The small molecule below binds the protein below.
Small molecule (SMILES): CC(=O)N[C@@H]1[C@@H](O)[C@H](O)[C@@H](CO)O[C@H]1O

Binding-site contacts:
Ligand atom C2 contacts residue SER61 of chain 1.A at 4.4 Å.
Ligand atom O5 contacts residue SER61 of chain 1.A at 3.5 Å (h-bond).
Ligand atom C5 contacts residue SER61 of chain 1.A at 3.7 Å.
Ligand atom C5 contacts residue ASN59 of chain 1.A at 3.8 Å.
Ligand atom O7 contacts residue ASN59 of chain 1.A at 3.6 Å (h-bond).
Ligand atom C3 contacts residue ASN59 of chain 1.A at 3.9 Å.
Ligand atom C4 contacts residue ASN59 of chain 1.A at 4.3 Å.
Ligand atom C6 contacts residue THR62 of chain 1.A at 3.9 Å.
Ligand atom C1 contacts residue ASN59 of chain 1.A at 1.5 Å.
Ligand atom C2 contacts residue ASN59 of chain 1.A at 2.5 Å.
Ligand atom O5 contacts residue ASN59 of chain 1.A at 2.5 Å (h-bond).
Ligand atom N2 contacts residue ASN59 of chain 1.A at 2.9 Å (h-bond).
Ligand atom C8 contacts residue ASN59 of chain 1.A at 4.5 Å.
Ligand atom C7 contacts residue ASN59 of chain 1.A at 3.4 Å.
Ligand atom C1 contacts residue SER61 of chain 1.A at 3.2 Å.

Sequence of chain 1.A:
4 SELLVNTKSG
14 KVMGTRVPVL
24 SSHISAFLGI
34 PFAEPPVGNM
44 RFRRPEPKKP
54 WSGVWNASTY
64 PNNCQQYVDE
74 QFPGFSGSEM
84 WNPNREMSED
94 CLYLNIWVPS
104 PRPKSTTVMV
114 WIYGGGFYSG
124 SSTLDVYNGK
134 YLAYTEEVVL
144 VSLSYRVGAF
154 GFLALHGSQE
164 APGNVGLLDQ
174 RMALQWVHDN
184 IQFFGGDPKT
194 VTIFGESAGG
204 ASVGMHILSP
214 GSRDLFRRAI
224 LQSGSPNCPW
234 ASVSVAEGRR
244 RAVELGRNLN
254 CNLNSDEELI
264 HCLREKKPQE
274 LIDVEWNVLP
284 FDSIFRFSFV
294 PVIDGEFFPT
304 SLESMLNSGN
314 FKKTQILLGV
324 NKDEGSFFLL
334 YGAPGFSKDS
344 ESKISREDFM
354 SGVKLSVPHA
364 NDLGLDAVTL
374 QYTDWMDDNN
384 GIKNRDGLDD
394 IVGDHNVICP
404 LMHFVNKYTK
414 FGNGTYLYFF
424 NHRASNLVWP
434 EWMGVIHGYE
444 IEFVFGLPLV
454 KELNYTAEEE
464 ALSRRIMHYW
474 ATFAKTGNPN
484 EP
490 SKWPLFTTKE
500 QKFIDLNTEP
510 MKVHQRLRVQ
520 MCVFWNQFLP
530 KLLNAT